Sequence of chain 1.B:
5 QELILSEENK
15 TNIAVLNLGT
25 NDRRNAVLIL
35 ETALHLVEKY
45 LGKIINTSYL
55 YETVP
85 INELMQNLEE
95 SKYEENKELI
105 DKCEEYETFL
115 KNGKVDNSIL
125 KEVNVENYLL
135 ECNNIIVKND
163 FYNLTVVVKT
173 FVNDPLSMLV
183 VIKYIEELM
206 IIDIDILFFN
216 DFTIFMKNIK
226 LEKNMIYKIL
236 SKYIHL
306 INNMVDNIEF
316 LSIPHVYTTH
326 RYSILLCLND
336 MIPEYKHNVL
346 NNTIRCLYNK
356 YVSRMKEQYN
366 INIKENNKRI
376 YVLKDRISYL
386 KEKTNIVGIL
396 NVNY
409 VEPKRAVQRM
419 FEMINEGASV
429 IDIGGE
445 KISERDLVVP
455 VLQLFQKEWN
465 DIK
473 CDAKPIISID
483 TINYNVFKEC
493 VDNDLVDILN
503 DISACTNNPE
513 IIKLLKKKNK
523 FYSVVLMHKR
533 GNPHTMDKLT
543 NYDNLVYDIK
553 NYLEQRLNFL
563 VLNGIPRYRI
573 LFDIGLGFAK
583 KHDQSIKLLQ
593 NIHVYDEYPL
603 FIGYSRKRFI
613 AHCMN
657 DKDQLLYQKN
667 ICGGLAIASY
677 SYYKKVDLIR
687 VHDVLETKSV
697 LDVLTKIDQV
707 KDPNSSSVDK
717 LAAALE

Binding-site contacts:
Ligand atom C5 contacts residue ACT1 of chain 1.N at 3.2 Å.
Ligand atom N5 contacts residue LYS609 of chain 1.B at 3.6 Å.
Ligand atom O3 contacts residue LYS609 of chain 1.B at 2.6 Å (salt-bridge).
Ligand atom C7 contacts residue LYS609 of chain 1.B at 3.6 Å.
Ligand atom C8 contacts residue GLY579 of chain 1.B at 3.5 Å.
Ligand atom C1 contacts residue ASP575 of chain 1.B at 3.2 Å.
Ligand atom C15 contacts residue ACT1 of chain 1.N at 3.4 Å.
Ligand atom C1 contacts residue ASN502 of chain 1.B at 3.6 Å.
Ligand atom O1 contacts residue ARG610 of chain 1.B at 3.3 Å (salt-bridge).
Ligand atom N3 contacts residue ASN502 of chain 1.B at 3.1 Å (h-bond).
Ligand atom C15 contacts residue ASP482 of chain 1.B at 3.6 Å.
Ligand atom C4 contacts residue ARG686 of chain 1.B at 3.4 Å.
Ligand atom O2 contacts residue ARG610 of chain 1.B at 3.2 Å.
Ligand atom C16 contacts residue LYS609 of chain 1.B at 3.5 Å.
Ligand atom C2 contacts residue ARG686 of chain 1.B at 3.6 Å.
Ligand atom N2 contacts residue ASP575 of chain 1.B at 2.6 Å (salt-bridge).
Ligand atom C15 contacts residue ARG686 of chain 1.B at 3.4 Å.
Ligand atom C11 contacts residue ASP539 of chain 1.B at 3.3 Å.
Ligand atom N8 contacts residue ARG686 of chain 1.B at 3.3 Å.
Ligand atom N3 contacts residue ILE504 of chain 1.B at 3.6 Å.
Ligand atom N1 contacts residue ASP575 of chain 1.B at 2.9 Å (salt-bridge).
Ligand atom C6 contacts residue LYS609 of chain 1.B at 3.4 Å.
Ligand atom N1 contacts residue PHE603 of chain 1.B at 3.4 Å.
Ligand atom N4 contacts residue LYS609 of chain 1.B at 3.0 Å (salt-bridge).
Ligand atom C11 contacts residue MET538 of chain 1.B at 3.5 Å (hydrophobic).
Ligand atom N4 contacts residue PHE580 of chain 1.B at 3.4 Å.
Ligand atom C10 contacts residue ARG610 of chain 1.B at 3.6 Å.
Ligand atom O1 contacts residue LYS609 of chain 1.B at 3.6 Å.
Ligand atom N7 contacts residue MET538 of chain 1.B at 3.6 Å.
Ligand atom N4 contacts residue ARG686 of chain 1.B at 3.5 Å (salt-bridge).
Ligand atom N6 contacts residue ARG610 of chain 1.B at 3.4 Å (salt-bridge).
Ligand atom O3 contacts residue GLY605 of chain 1.B at 3.4 Å (h-bond).
Ligand atom N2 contacts residue MET529 of chain 1.B at 3.5 Å (h-bond).
Ligand atom C2 contacts residue ASP482 of chain 1.B at 3.6 Å.
Ligand atom C4 contacts residue ACT1 of chain 1.N at 3.6 Å.
Ligand atom N8 contacts residue ASP482 of chain 1.B at 2.8 Å (salt-bridge).
Ligand atom C3 contacts residue ARG686 of chain 1.B at 3.6 Å.
Ligand atom N1 contacts residue ASN502 of chain 1.B at 2.8 Å (h-bond).
Ligand atom N7 contacts residue ASP539 of chain 1.B at 3.1 Å (salt-bridge).
Ligand atom N5 contacts residue PHE580 of chain 1.B at 3.2 Å.

A small-molecule ligand and the protein it binds are described below.
Small molecule (SMILES): Nc1nc2c(c(=O)[nH]1)N=C(CNc1ccc(S(=O)(=O)Nc3nccs3)cc1)CN2